Binding-site contacts:
Ligand atom CB contacts residue SER136 of chain 1.D at 3.3 Å.
Ligand atom N contacts residue SER136 of chain 1.D at 3.1 Å (h-bond).
Ligand atom NH2 contacts residue ASP40 of chain 1.C at 3.5 Å (salt-bridge).
Ligand atom OXT contacts residue GLY134 of chain 1.D at 2.6 Å (h-bond).
Ligand atom S12 contacts residue LEU43 of chain 1.C at 3.3 Å (h-bond).
Ligand atom CZ contacts residue ASP40 of chain 1.C at 3.3 Å.
Ligand atom N contacts residue GLY154 of chain 1.D at 2.9 Å (h-bond).
Ligand atom N contacts residue GLY152 of chain 1.D at 3.0 Å (h-bond).
Ligand atom O contacts residue VAL155 of chain 1.D at 3.3 Å.
Ligand atom C07 contacts residue SER42 of chain 1.C at 3.5 Å.
Ligand atom OXT contacts residue THR135 of chain 1.D at 3.4 Å (h-bond).
Ligand atom O contacts residue SER136 of chain 1.D at 2.8 Å (h-bond).
Ligand atom C contacts residue SER136 of chain 1.D at 2.7 Å.
Ligand atom CD contacts residue VAL156 of chain 1.D at 3.3 Å (hydrophobic).
Ligand atom NH2 contacts residue SER38 of chain 1.C at 3.2 Å (h-bond).
Ligand atom N08 contacts residue LEU43 of chain 1.C at 3.2 Å (h-bond).
Ligand atom O contacts residue VAL156 of chain 1.D at 2.9 Å (h-bond).
Ligand atom CA contacts residue PHE41 of chain 1.C at 2.9 Å (hydrophobic).
Ligand atom NH2 contacts residue GLY39 of chain 1.C at 3.0 Å (h-bond).
Ligand atom C09 contacts residue LEU43 of chain 1.C at 2.9 Å (hydrophobic).
Ligand atom CA contacts residue GLY152 of chain 1.D at 3.2 Å.
Ligand atom C13 contacts residue VAL156 of chain 1.D at 3.4 Å (hydrophobic).
Ligand atom CE contacts residue ASP130 of chain 1.D at 3.5 Å.
Ligand atom NH1 contacts residue HIS52 of chain 1.D at 3.6 Å.
Ligand atom CD contacts residue TYR131 of chain 1.D at 3.2 Å (hydrophobic).
Ligand atom CE contacts residue TYR162 of chain 1.D at 3.5 Å (hydrophobic).
Ligand atom NE contacts residue ASN153 of chain 1.D at 2.9 Å (h-bond).
Ligand atom O contacts residue HIS52 of chain 1.D at 3.1 Å (h-bond).
Ligand atom CG contacts residue ASN153 of chain 1.D at 3.4 Å.
Ligand atom O contacts residue TYR162 of chain 1.D at 3.1 Å (h-bond).
Ligand atom CA contacts residue SER136 of chain 1.D at 3.2 Å.
Ligand atom NE contacts residue ASP40 of chain 1.C at 3.5 Å (salt-bridge).
Ligand atom OXT contacts residue SER136 of chain 1.D at 3.1 Å (h-bond).
Ligand atom CA contacts residue GLY154 of chain 1.D at 3.5 Å.
Ligand atom O contacts residue GLY154 of chain 1.D at 3.0 Å (h-bond).
Ligand atom NZ contacts residue TYR131 of chain 1.D at 2.8 Å (h-bond).
Ligand atom CD contacts residue TYR162 of chain 1.D at 3.4 Å (hydrophobic).
Ligand atom NZ contacts residue ASP130 of chain 1.D at 2.7 Å (salt-bridge).
Ligand atom CE contacts residue TYR131 of chain 1.D at 2.9 Å (hydrophobic).
Ligand atom N contacts residue PHE41 of chain 1.C at 3.3 Å (h-bond).

The small molecule below binds the protein below.
Small molecule (SMILES): [H]/N=C(/N)NCCC[C@H](NC(=O)[C@H](CCCCN)NC(=O)CNC(=O)[C@@H]1CSC(c2cc(C[C@H](NC(=O)[C@@H](N)CO)C(N)=O)ccn2)=N1)C(=O)N[C@@H](CCCCN)C(=O)O

Sequence of chain 1.C:
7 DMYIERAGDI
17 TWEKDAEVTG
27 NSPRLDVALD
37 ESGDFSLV

Sequence of chain 1.D:
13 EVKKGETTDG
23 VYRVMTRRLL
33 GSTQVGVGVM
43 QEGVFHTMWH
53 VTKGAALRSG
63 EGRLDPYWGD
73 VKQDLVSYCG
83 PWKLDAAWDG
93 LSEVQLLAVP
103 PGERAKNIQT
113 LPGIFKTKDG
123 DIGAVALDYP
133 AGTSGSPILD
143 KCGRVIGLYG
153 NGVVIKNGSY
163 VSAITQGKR